Binding-site contacts:
Ligand atom OXT contacts residue LEU101 of chain 1.A at 3.8 Å.
Ligand atom O3 contacts residue GLY43 of chain 1.A at 4.1 Å.
Ligand atom CA contacts residue THR44 of chain 1.A at 3.8 Å.
Ligand atom CB contacts residue VAL205 of chain 1.A at 4.1 Å (hydrophobic).
Ligand atom C contacts residue TYR133 of chain 1.A at 3.5 Å (hydrophobic).
Ligand atom C contacts residue LEU101 of chain 1.A at 4.2 Å (hydrophobic).
Ligand atom CA contacts residue TYR133 of chain 1.A at 3.8 Å (hydrophobic).
Ligand atom O3 contacts residue ALA8 of chain 1.A at 3.4 Å.
Ligand atom O contacts residue GLY43 of chain 1.A at 3.5 Å.
Ligand atom O contacts residue VAL40 of chain 1.A at 4.3 Å.
Ligand atom C contacts residue ILE203 of chain 1.A at 4.4 Å (hydrophobic).
Ligand atom O contacts residue ALA8 of chain 1.A at 4.4 Å.
Ligand atom O3 contacts residue THR45 of chain 1.A at 2.6 Å (h-bond).
Ligand atom CB contacts residue ALA8 of chain 1.A at 4.2 Å (hydrophobic).
Ligand atom CB contacts residue THR45 of chain 1.A at 3.7 Å.
Ligand atom CA contacts residue ALA8 of chain 1.A at 3.6 Å (hydrophobic).
Ligand atom O contacts residue TYR133 of chain 1.A at 4.0 Å.
Ligand atom OXT contacts residue TYR133 of chain 1.A at 3.1 Å.
Ligand atom CB contacts residue TYR133 of chain 1.A at 3.6 Å (hydrophobic).
Ligand atom O contacts residue LEU101 of chain 1.A at 3.6 Å.
Ligand atom C contacts residue THR44 of chain 1.A at 4.0 Å.
Ligand atom C contacts residue ALA8 of chain 1.A at 4.1 Å (hydrophobic).
Ligand atom OXT contacts residue ILE203 of chain 1.A at 3.9 Å.
Ligand atom O contacts residue THR44 of chain 1.A at 3.2 Å (h-bond).
Ligand atom CA contacts residue THR45 of chain 1.A at 3.5 Å.
Ligand atom O3 contacts residue THR44 of chain 1.A at 3.3 Å (h-bond).

Sequence of chain 1.A:
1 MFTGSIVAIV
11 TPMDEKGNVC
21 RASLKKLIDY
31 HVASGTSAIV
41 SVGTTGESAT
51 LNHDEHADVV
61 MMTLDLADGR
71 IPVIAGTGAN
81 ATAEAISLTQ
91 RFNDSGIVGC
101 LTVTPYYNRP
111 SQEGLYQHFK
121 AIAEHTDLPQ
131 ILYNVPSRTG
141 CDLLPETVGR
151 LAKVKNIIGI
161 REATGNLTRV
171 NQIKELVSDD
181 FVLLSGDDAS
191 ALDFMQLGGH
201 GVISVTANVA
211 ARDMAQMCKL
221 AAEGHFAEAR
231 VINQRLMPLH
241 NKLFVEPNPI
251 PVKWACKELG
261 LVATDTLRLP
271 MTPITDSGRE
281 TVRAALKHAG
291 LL

A protein and the small-molecule ligand that binds it are described below.
Small molecule (SMILES): CC(=O)C(=O)O